This small molecule binds to this protein.
Small molecule (SMILES): O=C(O)[C@@H](O)C(O)[C@H](O)C(=O)O

Binding-site contacts:
Ligand atom C5 contacts residue HIS49 of chain 2.A at 3.8 Å.
Ligand atom O1A contacts residue MET258 of chain 2.A at 4.0 Å.
Ligand atom O1B contacts residue MET258 of chain 2.A at 3.0 Å.
Ligand atom C1 contacts residue ZN1 of chain 2.E at 3.0 Å.
Ligand atom O2 contacts residue ZN1 of chain 2.E at 2.1 Å.
Ligand atom O1A contacts residue ARG170 of chain 2.A at 3.6 Å (salt-bridge).
Ligand atom O1B contacts residue HIS26 of chain 2.A at 3.4 Å (h-bond).
Ligand atom C4 contacts residue ARG357 of chain 2.A at 3.8 Å.
Ligand atom O1A contacts residue SER223 of chain 2.A at 3.8 Å.
Ligand atom C2 contacts residue TRP326 of chain 2.A at 3.8 Å (hydrophobic).
Ligand atom O2 contacts residue HIS28 of chain 2.A at 3.5 Å (h-bond).
Ligand atom C2 contacts residue ZN1 of chain 2.E at 3.0 Å.
Ligand atom C1 contacts residue ARG170 of chain 2.A at 3.6 Å.
Ligand atom C4 contacts residue HIS49 of chain 2.A at 4.0 Å.
Ligand atom C2 contacts residue TRP325 of chain 2.A at 3.6 Å (hydrophobic).
Ligand atom O1A contacts residue TRP325 of chain 2.A at 3.9 Å.
Ligand atom O1B contacts residue HIS28 of chain 2.A at 3.3 Å (h-bond).
Ligand atom O4 contacts residue TRP326 of chain 2.A at 3.6 Å.
Ligand atom O1B contacts residue ZN1 of chain 2.E at 2.3 Å.
Ligand atom O1B contacts residue ARG170 of chain 2.A at 2.7 Å (salt-bridge).
Ligand atom O5B contacts residue ASP355 of chain 2.A at 3.5 Å (salt-bridge).
Ligand atom C3 contacts residue ARG357 of chain 2.A at 3.8 Å.
Ligand atom C5 contacts residue ARG357 of chain 2.A at 3.8 Å.
Ligand atom O3 contacts residue ARG357 of chain 2.A at 3.2 Å (salt-bridge).
Ligand atom O3 contacts residue HIS28 of chain 2.A at 2.8 Å (h-bond).
Ligand atom O3 contacts residue ZN1 of chain 2.E at 3.3 Å.
Ligand atom O2 contacts residue ASP355 of chain 2.A at 2.9 Å (salt-bridge).
Ligand atom C3 contacts residue ZN1 of chain 2.E at 3.8 Å.
Ligand atom O4 contacts residue ARG357 of chain 2.A at 3.0 Å (salt-bridge).
Ligand atom O5B contacts residue TYR50 of chain 2.A at 3.3 Å (h-bond).
Ligand atom O5B contacts residue TRP326 of chain 2.A at 3.9 Å.
Ligand atom O5A contacts residue ARG357 of chain 2.A at 2.8 Å (salt-bridge).
Ligand atom O5A contacts residue TYR50 of chain 2.A at 3.6 Å.
Ligand atom C4 contacts residue TRP326 of chain 2.A at 3.6 Å (hydrophobic).
Ligand atom O5A contacts residue HIS49 of chain 2.A at 3.0 Å (h-bond).
Ligand atom C5 contacts residue TYR50 of chain 2.A at 3.8 Å (hydrophobic).
Ligand atom O2 contacts residue TRP325 of chain 2.A at 3.0 Å (h-bond).
Ligand atom C1 contacts residue TRP325 of chain 2.A at 3.9 Å (hydrophobic).
Ligand atom O4 contacts residue HIS49 of chain 2.A at 3.0 Å (h-bond).
Ligand atom C1 contacts residue MET258 of chain 2.A at 3.7 Å (hydrophobic).

Sequence of chain 2.A:
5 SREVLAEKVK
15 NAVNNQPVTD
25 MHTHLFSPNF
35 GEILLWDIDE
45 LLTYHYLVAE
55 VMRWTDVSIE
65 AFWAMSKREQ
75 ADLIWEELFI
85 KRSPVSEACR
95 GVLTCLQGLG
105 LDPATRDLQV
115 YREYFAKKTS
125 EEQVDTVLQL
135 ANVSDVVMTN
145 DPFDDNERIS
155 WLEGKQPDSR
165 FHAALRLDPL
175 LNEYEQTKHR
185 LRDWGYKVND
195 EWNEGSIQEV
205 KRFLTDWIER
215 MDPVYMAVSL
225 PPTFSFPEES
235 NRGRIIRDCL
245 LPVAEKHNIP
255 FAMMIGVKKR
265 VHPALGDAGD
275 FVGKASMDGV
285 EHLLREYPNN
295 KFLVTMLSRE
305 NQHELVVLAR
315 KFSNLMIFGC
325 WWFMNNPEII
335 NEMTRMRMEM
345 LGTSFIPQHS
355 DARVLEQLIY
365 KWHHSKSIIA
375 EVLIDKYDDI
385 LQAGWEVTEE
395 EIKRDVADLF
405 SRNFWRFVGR